Binding-site contacts:
Ligand atom O5 contacts residue ASN58 of chain 1.J at 2.3 Å (h-bond).
Ligand atom C7 contacts residue ASN58 of chain 1.J at 3.7 Å.
Ligand atom O7 contacts residue GLU57 of chain 1.J at 4.0 Å.
Ligand atom C2 contacts residue ASN58 of chain 1.J at 2.5 Å.
Ligand atom C1 contacts residue ASN58 of chain 1.J at 1.4 Å.
Ligand atom C8 contacts residue GLU57 of chain 1.J at 4.1 Å.
Ligand atom C7 contacts residue GLU57 of chain 1.J at 4.1 Å.
Ligand atom N2 contacts residue ASN58 of chain 1.J at 3.0 Å (h-bond).
Ligand atom C5 contacts residue ASN58 of chain 1.J at 3.7 Å.
Ligand atom C7 contacts residue SER17 of chain 1.I at 4.2 Å.
Ligand atom N2 contacts residue SER17 of chain 1.I at 3.9 Å.
Ligand atom C4 contacts residue ASN58 of chain 1.J at 4.2 Å.
Ligand atom C3 contacts residue ASN58 of chain 1.J at 3.8 Å.
Ligand atom O7 contacts residue ASN58 of chain 1.J at 4.0 Å.
Ligand atom C8 contacts residue SER17 of chain 1.I at 3.3 Å.

Sequence of chain 1.J:
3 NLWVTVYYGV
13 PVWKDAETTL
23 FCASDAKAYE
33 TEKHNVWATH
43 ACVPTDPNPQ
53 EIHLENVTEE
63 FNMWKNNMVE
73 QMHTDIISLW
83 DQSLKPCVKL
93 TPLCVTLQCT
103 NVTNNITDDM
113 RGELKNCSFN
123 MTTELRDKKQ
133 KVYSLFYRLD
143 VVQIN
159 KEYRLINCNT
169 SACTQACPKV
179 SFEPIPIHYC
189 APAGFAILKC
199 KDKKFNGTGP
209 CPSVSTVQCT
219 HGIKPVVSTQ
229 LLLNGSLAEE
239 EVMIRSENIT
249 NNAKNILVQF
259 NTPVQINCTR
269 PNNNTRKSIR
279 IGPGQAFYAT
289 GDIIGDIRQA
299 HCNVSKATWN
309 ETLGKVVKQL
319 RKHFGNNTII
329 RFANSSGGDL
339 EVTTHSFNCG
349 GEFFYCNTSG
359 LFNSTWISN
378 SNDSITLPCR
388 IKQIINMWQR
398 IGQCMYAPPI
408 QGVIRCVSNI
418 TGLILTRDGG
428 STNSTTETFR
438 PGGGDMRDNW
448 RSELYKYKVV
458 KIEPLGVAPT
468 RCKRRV

Sequence of chain 1.I:
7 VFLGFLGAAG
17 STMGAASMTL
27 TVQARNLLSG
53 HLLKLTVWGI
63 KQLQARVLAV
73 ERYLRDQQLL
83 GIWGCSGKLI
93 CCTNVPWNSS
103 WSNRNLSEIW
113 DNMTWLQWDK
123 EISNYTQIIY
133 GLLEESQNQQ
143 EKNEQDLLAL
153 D

A protein and the small-molecule ligand that binds it are described below.
Small molecule (SMILES): CC(=O)N[C@@H]1[C@@H](O)[C@H](O)[C@@H](CO)O[C@H]1O